Binding-site contacts:
Ligand atom C1 contacts residue ASN165 of chain 1.B at 1.4 Å.
Ligand atom C4 contacts residue ASN165 of chain 1.B at 4.3 Å.
Ligand atom C5 contacts residue ASN165 of chain 1.B at 3.7 Å.
Ligand atom C6 contacts residue ASN164 of chain 1.B at 4.2 Å.
Ligand atom C8 contacts residue ASN165 of chain 1.B at 4.4 Å.
Ligand atom O6 contacts residue ASN165 of chain 1.B at 4.3 Å.
Ligand atom C7 contacts residue ASN165 of chain 1.B at 3.3 Å.
Ligand atom O5 contacts residue ASN164 of chain 1.B at 4.0 Å.
Ligand atom O7 contacts residue ASN165 of chain 1.B at 3.4 Å.
Ligand atom C3 contacts residue ASN165 of chain 1.B at 3.8 Å.
Ligand atom O5 contacts residue ASN165 of chain 1.B at 2.4 Å (h-bond).
Ligand atom O6 contacts residue ASN164 of chain 1.B at 3.0 Å (h-bond).
Ligand atom N2 contacts residue ASN165 of chain 1.B at 2.9 Å (h-bond).
Ligand atom C2 contacts residue ASN165 of chain 1.B at 2.5 Å.

This small molecule binds to this protein.
Small molecule (SMILES): CC(=O)N[C@@H]1[C@@H](O)[C@H](O)[C@@H](CO)O[C@H]1O

Sequence of chain 1.B:
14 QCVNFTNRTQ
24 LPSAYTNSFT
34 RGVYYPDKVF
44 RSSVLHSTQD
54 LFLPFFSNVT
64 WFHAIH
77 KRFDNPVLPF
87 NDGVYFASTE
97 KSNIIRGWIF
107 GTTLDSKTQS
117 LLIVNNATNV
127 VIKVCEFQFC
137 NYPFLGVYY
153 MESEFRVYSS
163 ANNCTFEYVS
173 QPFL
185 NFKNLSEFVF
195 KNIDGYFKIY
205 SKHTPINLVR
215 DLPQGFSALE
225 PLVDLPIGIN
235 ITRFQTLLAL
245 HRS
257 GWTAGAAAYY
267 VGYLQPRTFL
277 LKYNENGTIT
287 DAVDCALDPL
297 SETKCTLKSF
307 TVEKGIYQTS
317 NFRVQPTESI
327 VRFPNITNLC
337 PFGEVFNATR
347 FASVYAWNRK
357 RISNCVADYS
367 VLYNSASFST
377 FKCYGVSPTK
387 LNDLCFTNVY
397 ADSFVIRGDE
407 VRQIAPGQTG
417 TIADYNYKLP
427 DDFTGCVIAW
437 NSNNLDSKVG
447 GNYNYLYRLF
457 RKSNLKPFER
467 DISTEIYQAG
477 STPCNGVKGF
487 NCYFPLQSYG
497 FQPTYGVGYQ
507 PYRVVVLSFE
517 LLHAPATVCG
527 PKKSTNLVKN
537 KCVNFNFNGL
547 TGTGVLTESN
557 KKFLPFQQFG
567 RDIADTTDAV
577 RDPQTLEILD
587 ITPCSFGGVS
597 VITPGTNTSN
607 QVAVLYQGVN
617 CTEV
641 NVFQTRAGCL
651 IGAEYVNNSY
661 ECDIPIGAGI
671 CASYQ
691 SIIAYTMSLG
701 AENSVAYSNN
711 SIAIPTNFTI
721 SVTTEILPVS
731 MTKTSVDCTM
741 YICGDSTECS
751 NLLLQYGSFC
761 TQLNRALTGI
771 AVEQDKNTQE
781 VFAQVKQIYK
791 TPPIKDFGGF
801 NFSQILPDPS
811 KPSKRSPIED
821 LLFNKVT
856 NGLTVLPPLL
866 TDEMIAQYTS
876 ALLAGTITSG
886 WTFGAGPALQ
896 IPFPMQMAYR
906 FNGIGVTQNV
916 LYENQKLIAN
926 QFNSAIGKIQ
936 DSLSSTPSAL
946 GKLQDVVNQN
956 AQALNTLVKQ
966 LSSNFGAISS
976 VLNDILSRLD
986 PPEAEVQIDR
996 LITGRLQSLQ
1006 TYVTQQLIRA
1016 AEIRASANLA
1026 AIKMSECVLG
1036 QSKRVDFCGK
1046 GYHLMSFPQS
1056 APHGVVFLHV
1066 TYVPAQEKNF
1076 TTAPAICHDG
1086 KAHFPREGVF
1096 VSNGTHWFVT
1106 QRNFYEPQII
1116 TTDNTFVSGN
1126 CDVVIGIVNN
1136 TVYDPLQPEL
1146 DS